Sequence of chain 1.SA:
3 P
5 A

Binding-site contacts:
Ligand atom C2 contacts residue WFP1 of chain 1.SA at 2.6 Å.
Ligand atom C2 contacts residue ILE46 of chain 1.Q at 3.8 Å (hydrophobic).
Ligand atom C3 contacts residue ILE46 of chain 1.Q at 4.3 Å (hydrophobic).
Ligand atom C8 contacts residue SER70 of chain 1.P at 4.3 Å.
Ligand atom C8 contacts residue LEU41 of chain 1.Q at 3.6 Å (hydrophobic).
Ligand atom C3 contacts residue WFP1 of chain 1.SA at 3.9 Å.
Ligand atom C6 contacts residue SER70 of chain 1.P at 3.4 Å.
Ligand atom C6 contacts residue GLU44 of chain 1.Q at 3.8 Å.
Ligand atom C1 contacts residue TYR80 of chain 1.Q at 3.6 Å (hydrophobic).
Ligand atom C7 contacts residue LEU66 of chain 1.P at 3.9 Å (hydrophobic).
Ligand atom C1 contacts residue WFP1 of chain 1.SA at 1.5 Å.
Ligand atom C3 contacts residue LEU66 of chain 1.P at 4.1 Å (hydrophobic).
Ligand atom O1 contacts residue ALO2 of chain 1.SA at 2.6 Å (h-bond).
Ligand atom C1 contacts residue LEU66 of chain 1.P at 4.2 Å (hydrophobic).
Ligand atom C7 contacts residue PHE67 of chain 1.P at 3.9 Å (hydrophobic).
Ligand atom C4 contacts residue LEU66 of chain 1.P at 4.2 Å (hydrophobic).
Ligand atom C4 contacts residue SER70 of chain 1.P at 4.4 Å.
Ligand atom C4 contacts residue ILE46 of chain 1.Q at 3.8 Å (hydrophobic).
Ligand atom C8 contacts residue PHE67 of chain 1.P at 4.1 Å (hydrophobic).
Ligand atom O1 contacts residue WFP1 of chain 1.SA at 2.4 Å (h-bond).
Ligand atom C6 contacts residue LEU41 of chain 1.Q at 4.4 Å (hydrophobic).
Ligand atom C2 contacts residue LEU66 of chain 1.P at 4.3 Å (hydrophobic).
Ligand atom C2 contacts residue TYR80 of chain 1.Q at 3.6 Å (hydrophobic).
Ligand atom C1 contacts residue ALO2 of chain 1.SA at 3.1 Å.
Ligand atom C1 contacts residue ALA5 of chain 1.SA at 4.5 Å (hydrophobic).
Ligand atom C7 contacts residue SER70 of chain 1.P at 3.1 Å.
Ligand atom C5 contacts residue SER70 of chain 1.P at 3.1 Å.
Ligand atom C2 contacts residue MP86 of chain 1.SA at 3.8 Å.
Ligand atom O1 contacts residue GLU69 of chain 1.P at 4.4 Å.
Ligand atom O1 contacts residue LEU66 of chain 1.P at 4.2 Å.
Ligand atom C8 contacts residue ARG40 of chain 1.Q at 3.5 Å.
Ligand atom C5 contacts residue LEU66 of chain 1.P at 4.1 Å (hydrophobic).
Ligand atom C1 contacts residue MP86 of chain 1.SA at 4.1 Å.
Ligand atom C7 contacts residue LEU41 of chain 1.Q at 4.4 Å (hydrophobic).
Ligand atom C2 contacts residue ALO2 of chain 1.SA at 4.4 Å.

Sequence of chain 1.P:
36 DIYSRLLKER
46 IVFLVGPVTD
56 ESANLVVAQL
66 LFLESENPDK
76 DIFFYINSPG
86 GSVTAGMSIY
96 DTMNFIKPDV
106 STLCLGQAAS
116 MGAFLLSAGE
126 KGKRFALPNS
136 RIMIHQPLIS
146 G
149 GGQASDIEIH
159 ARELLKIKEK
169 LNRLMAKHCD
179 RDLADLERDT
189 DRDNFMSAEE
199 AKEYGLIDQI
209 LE

Sequence of chain 1.Q:
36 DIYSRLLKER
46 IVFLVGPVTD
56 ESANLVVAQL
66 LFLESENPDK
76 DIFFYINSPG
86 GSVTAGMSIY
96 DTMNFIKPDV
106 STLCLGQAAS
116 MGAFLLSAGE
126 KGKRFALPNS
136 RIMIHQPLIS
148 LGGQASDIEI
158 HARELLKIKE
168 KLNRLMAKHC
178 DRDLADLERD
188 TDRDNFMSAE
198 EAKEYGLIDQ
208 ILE

A protein and the small-molecule ligand that binds it are described below.
Small molecule (SMILES): CCCCCCCC(=O)O